This small molecule binds to this protein.
Small molecule (SMILES): CC(=O)N[C@@H]1[C@@H](O)[C@H](O)[C@@H](CO)O[C@H]1O

Sequence of chain 1.B:
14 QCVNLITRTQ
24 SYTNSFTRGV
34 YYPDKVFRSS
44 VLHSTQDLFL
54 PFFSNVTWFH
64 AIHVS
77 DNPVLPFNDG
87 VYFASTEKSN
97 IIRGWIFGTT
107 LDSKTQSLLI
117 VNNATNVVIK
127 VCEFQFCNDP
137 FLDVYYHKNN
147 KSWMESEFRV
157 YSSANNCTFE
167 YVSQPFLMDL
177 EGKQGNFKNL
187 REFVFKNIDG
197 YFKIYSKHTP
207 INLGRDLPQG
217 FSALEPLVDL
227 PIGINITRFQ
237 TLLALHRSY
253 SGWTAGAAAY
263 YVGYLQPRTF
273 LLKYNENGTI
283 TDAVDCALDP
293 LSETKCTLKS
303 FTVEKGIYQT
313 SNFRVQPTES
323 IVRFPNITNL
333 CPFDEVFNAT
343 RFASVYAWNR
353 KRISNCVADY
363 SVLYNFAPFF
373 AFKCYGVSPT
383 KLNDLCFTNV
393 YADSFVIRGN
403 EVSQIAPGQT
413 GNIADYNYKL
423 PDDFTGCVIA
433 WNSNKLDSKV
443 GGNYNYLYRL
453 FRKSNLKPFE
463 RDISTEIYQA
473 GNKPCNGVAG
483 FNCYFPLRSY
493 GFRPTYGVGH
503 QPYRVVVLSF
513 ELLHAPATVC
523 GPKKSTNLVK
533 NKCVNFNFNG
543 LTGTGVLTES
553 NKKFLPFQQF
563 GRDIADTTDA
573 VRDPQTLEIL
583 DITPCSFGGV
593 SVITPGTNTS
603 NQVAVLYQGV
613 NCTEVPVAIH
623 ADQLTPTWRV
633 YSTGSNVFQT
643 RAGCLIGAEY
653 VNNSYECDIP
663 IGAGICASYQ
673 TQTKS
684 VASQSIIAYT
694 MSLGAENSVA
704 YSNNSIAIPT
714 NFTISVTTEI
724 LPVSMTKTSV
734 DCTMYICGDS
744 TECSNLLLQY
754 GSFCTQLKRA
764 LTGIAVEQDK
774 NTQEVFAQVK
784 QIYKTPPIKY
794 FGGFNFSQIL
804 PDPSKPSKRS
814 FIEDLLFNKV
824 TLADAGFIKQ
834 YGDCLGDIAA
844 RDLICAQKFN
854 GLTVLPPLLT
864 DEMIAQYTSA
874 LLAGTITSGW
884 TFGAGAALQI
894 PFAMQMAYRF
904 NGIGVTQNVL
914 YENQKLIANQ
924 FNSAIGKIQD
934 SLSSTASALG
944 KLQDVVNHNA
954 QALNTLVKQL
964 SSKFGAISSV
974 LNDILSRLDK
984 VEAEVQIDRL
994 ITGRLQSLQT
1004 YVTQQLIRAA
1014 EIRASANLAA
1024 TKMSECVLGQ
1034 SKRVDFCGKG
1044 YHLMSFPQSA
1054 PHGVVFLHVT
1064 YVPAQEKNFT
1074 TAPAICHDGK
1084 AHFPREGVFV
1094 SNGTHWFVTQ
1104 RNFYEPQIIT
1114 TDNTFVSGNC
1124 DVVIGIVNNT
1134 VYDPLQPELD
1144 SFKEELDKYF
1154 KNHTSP

Binding-site contacts:
Ligand atom N2 contacts residue ASN600 of chain 1.B at 3.0 Å (h-bond).
Ligand atom O7 contacts residue ASN600 of chain 1.B at 3.2 Å (h-bond).
Ligand atom C3 contacts residue ASN600 of chain 1.B at 3.8 Å.
Ligand atom C2 contacts residue ASN600 of chain 1.B at 2.5 Å.
Ligand atom C1 contacts residue ASN600 of chain 1.B at 1.5 Å.
Ligand atom O6 contacts residue ASN600 of chain 1.B at 2.8 Å (h-bond).
Ligand atom O5 contacts residue ASN600 of chain 1.B at 2.3 Å (h-bond).
Ligand atom C6 contacts residue ASN600 of chain 1.B at 3.7 Å.
Ligand atom C4 contacts residue ASN600 of chain 1.B at 4.2 Å.
Ligand atom C7 contacts residue ASN600 of chain 1.B at 3.4 Å.
Ligand atom C5 contacts residue ASN600 of chain 1.B at 3.7 Å.